Binding-site contacts:
Ligand atom O7 contacts residue ASN1074 of chain 1.B at 3.5 Å (h-bond).
Ligand atom N2 contacts residue ASN1074 of chain 1.B at 2.8 Å (h-bond).
Ligand atom C1 contacts residue ASN1074 of chain 1.B at 1.4 Å.
Ligand atom O3 contacts residue SER708 of chain 1.B at 4.1 Å.
Ligand atom C4 contacts residue ASN1074 of chain 1.B at 4.3 Å.
Ligand atom C2 contacts residue ASN1074 of chain 1.B at 2.5 Å.
Ligand atom C2 contacts residue SER711 of chain 1.B at 4.0 Å.
Ligand atom C6 contacts residue SER708 of chain 1.B at 3.6 Å.
Ligand atom O3 contacts residue SER711 of chain 1.B at 4.4 Å.
Ligand atom O6 contacts residue SER708 of chain 1.B at 4.2 Å.
Ligand atom C7 contacts residue ASN1074 of chain 1.B at 3.3 Å.
Ligand atom C8 contacts residue ASN1074 of chain 1.B at 4.3 Å.
Ligand atom N2 contacts residue SER711 of chain 1.B at 4.0 Å.
Ligand atom O6 contacts residue ASN1074 of chain 1.B at 4.4 Å.
Ligand atom C8 contacts residue THR1076 of chain 1.B at 3.4 Å.
Ligand atom O5 contacts residue ASN1074 of chain 1.B at 2.4 Å (h-bond).
Ligand atom C5 contacts residue ASN1074 of chain 1.B at 3.6 Å.
Ligand atom C3 contacts residue ASN1074 of chain 1.B at 3.8 Å.

A small-molecule ligand and the protein it binds are described below.
Small molecule (SMILES): CC(=O)N[C@H]1[C@H](O[C@H]2[C@H](O)[C@@H](NC(C)=O)CO[C@@H]2CO)O[C@H](CO)[C@@H](O)[C@@H]1O

Sequence of chain 1.B:
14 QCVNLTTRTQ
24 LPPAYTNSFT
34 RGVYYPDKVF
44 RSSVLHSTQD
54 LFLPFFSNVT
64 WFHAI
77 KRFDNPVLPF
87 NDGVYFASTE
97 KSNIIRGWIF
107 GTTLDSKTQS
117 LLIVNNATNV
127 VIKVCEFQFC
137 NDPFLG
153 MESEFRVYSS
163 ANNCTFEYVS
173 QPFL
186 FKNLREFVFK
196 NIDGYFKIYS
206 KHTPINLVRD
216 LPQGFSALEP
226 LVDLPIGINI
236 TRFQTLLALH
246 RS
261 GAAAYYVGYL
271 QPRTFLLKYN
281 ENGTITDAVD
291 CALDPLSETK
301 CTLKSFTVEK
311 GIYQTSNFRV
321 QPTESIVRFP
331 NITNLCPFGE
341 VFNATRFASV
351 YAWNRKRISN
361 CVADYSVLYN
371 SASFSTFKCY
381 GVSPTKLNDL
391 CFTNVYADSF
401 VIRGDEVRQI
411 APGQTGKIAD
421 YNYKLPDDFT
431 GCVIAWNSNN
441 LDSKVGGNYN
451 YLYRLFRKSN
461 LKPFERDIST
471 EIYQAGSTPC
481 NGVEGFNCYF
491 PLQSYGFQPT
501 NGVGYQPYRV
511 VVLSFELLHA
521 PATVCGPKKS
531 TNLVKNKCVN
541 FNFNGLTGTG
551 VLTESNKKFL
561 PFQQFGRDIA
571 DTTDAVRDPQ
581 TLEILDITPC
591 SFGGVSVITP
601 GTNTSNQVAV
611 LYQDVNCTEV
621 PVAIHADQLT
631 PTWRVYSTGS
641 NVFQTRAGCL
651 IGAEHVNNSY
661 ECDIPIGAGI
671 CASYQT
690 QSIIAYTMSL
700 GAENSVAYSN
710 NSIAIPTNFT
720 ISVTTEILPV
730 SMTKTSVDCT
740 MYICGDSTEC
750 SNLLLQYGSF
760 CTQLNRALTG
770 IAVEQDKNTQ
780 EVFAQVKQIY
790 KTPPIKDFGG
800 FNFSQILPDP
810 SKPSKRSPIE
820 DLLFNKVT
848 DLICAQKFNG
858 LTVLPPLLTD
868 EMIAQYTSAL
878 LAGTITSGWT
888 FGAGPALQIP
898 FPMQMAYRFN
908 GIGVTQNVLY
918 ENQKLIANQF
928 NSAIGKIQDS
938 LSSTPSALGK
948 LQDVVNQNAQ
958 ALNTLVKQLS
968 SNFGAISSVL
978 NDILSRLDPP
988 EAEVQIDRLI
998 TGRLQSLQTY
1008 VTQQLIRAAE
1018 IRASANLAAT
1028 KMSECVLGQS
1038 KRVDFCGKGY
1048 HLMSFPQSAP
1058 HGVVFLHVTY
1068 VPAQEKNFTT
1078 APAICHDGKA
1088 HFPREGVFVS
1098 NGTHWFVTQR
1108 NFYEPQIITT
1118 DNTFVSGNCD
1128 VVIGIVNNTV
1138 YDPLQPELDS